Binding-site contacts:
Ligand atom C7 contacts residue ASN23 of chain 2.E at 3.2 Å.
Ligand atom O5 contacts residue LEU77 of chain 2.E at 3.9 Å.
Ligand atom C4 contacts residue LEU77 of chain 2.E at 4.2 Å (hydrophobic).
Ligand atom N2 contacts residue LEU77 of chain 2.E at 4.2 Å.
Ligand atom O3 contacts residue LEU77 of chain 2.E at 4.1 Å.
Ligand atom C8 contacts residue VAL24 of chain 2.E at 3.7 Å (hydrophobic).
Ligand atom C2 contacts residue LEU77 of chain 2.E at 3.6 Å (hydrophobic).
Ligand atom C5 contacts residue ASN23 of chain 2.E at 3.7 Å.
Ligand atom C2 contacts residue LYS75 of chain 2.E at 4.3 Å.
Ligand atom C4 contacts residue ASN23 of chain 2.E at 4.3 Å.
Ligand atom C2 contacts residue ASN23 of chain 2.E at 2.5 Å.
Ligand atom C8 contacts residue ASN23 of chain 2.E at 4.3 Å.
Ligand atom O6 contacts residue ASN23 of chain 2.E at 4.2 Å.
Ligand atom C1 contacts residue LEU77 of chain 2.E at 4.0 Å (hydrophobic).
Ligand atom O3 contacts residue LYS75 of chain 2.E at 3.9 Å.
Ligand atom C3 contacts residue LEU77 of chain 2.E at 4.2 Å (hydrophobic).
Ligand atom O7 contacts residue ASN23 of chain 2.E at 3.3 Å (h-bond).
Ligand atom N2 contacts residue ASN23 of chain 2.E at 2.8 Å (h-bond).
Ligand atom C3 contacts residue ASN23 of chain 2.E at 3.8 Å.
Ligand atom C1 contacts residue ASN23 of chain 2.E at 1.4 Å.
Ligand atom N2 contacts residue LYS75 of chain 2.E at 3.8 Å.
Ligand atom O5 contacts residue ASN23 of chain 2.E at 2.5 Å (h-bond).

Sequence of chain 2.E:
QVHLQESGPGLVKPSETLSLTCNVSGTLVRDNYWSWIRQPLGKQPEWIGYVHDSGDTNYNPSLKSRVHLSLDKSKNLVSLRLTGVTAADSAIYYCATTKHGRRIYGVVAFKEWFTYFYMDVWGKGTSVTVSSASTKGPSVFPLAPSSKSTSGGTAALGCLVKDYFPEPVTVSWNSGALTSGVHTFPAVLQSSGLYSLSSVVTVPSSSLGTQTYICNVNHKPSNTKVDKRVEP

This small molecule binds to this protein.
Small molecule (SMILES): CC(=O)N[C@@H]1[C@@H](O)[C@H](O)[C@@H](CO)O[C@H]1O